Binding-site contacts:
Ligand atom C11 contacts residue HEM1 of chain 1.H at 3.1 Å.
Ligand atom C09 contacts residue GLU296 of chain 1.B at 3.6 Å.
Ligand atom C07 contacts residue VAL271 of chain 1.B at 3.4 Å (hydrophobic).
Ligand atom C09 contacts residue HEM1 of chain 1.H at 3.3 Å.
Ligand atom C05 contacts residue HEM1 of chain 1.H at 3.6 Å.
Ligand atom C29 contacts residue MET40 of chain 1.B at 3.7 Å (hydrophobic).
Ligand atom C23 contacts residue TRP382 of chain 1.B at 3.5 Å (hydrophobic).
Ligand atom C06 contacts residue VAL271 of chain 1.B at 3.5 Å (hydrophobic).
Ligand atom C23 contacts residue MET40 of chain 1.B at 4.1 Å (hydrophobic).
Ligand atom N01 contacts residue HEM1 of chain 1.H at 3.9 Å.
Ligand atom C08 contacts residue HEM1 of chain 1.H at 3.5 Å.
Ligand atom C06 contacts residue HEM1 of chain 1.H at 3.3 Å.
Ligand atom C28 contacts residue TYR410 of chain 1.B at 3.2 Å (hydrophobic).
Ligand atom C22 contacts residue TRP382 of chain 1.B at 3.7 Å (hydrophobic).
Ligand atom N02 contacts residue GLU296 of chain 1.B at 2.6 Å (salt-bridge).
Ligand atom C10 contacts residue HEM1 of chain 1.H at 3.9 Å.
Ligand atom C28 contacts residue LEU41 of chain 1.B at 4.0 Å (hydrophobic).
Ligand atom C02 contacts residue TRP291 of chain 1.B at 4.0 Å (hydrophobic).
Ligand atom N02 contacts residue TRP291 of chain 1.B at 2.9 Å (h-bond).
Ligand atom C28 contacts residue MET40 of chain 1.B at 3.6 Å (hydrophobic).
Ligand atom N27 contacts residue MET40 of chain 1.B at 3.7 Å.
Ligand atom N01 contacts residue GLU296 of chain 1.B at 2.6 Å (salt-bridge).
Ligand atom N02 contacts residue HEM1 of chain 1.H at 3.7 Å.
Ligand atom C06 contacts residue PHE288 of chain 1.B at 3.7 Å (hydrophobic).
Ligand atom C02 contacts residue GLU296 of chain 1.B at 3.4 Å.
Ligand atom C22 contacts residue HEM1 of chain 1.H at 3.7 Å.
Ligand atom C03 contacts residue HEM1 of chain 1.H at 3.0 Å.
Ligand atom C04 contacts residue HEM1 of chain 1.H at 3.2 Å.
Ligand atom C21 contacts residue HEM1 of chain 1.H at 4.0 Å.
Ligand atom C29 contacts residue TRP10 of chain 1.A at 3.9 Å (hydrophobic).
Ligand atom C05 contacts residue VAL271 of chain 1.B at 4.0 Å (hydrophobic).
Ligand atom C13 contacts residue HEM1 of chain 1.H at 3.4 Å.
Ligand atom C07 contacts residue HEM1 of chain 1.H at 3.5 Å.
Ligand atom N02 contacts residue PRO269 of chain 1.B at 3.8 Å.
Ligand atom N02 contacts residue TYR292 of chain 1.B at 3.9 Å.
Ligand atom C02 contacts residue HEM1 of chain 1.H at 3.7 Å.
Ligand atom N12 contacts residue HEM1 of chain 1.H at 3.8 Å.
Ligand atom C10 contacts residue GLU296 of chain 1.B at 3.5 Å.
Ligand atom C08 contacts residue VAL271 of chain 1.B at 3.8 Å (hydrophobic).
Ligand atom N12 contacts residue VAL271 of chain 1.B at 4.0 Å.

Sequence of chain 1.B:
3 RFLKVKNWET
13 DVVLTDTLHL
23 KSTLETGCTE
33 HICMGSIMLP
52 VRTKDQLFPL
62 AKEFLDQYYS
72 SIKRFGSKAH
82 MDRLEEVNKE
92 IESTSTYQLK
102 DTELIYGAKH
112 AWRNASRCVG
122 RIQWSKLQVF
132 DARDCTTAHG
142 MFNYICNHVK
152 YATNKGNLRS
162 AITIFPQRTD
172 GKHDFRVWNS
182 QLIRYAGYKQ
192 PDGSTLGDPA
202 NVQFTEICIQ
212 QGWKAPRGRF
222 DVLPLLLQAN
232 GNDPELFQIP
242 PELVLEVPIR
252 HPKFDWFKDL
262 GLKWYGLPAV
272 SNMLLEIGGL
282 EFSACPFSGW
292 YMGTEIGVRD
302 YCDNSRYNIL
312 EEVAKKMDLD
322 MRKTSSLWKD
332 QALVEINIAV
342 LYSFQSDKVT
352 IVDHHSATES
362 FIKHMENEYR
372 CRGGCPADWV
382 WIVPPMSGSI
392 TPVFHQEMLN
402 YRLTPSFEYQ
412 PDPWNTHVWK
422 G

This protein binds this small molecule.
Small molecule (SMILES): CN(C)c1ccc(CNCc2ccc3ccc(N)nc3c2)cc1

Sequence of chain 1.A:
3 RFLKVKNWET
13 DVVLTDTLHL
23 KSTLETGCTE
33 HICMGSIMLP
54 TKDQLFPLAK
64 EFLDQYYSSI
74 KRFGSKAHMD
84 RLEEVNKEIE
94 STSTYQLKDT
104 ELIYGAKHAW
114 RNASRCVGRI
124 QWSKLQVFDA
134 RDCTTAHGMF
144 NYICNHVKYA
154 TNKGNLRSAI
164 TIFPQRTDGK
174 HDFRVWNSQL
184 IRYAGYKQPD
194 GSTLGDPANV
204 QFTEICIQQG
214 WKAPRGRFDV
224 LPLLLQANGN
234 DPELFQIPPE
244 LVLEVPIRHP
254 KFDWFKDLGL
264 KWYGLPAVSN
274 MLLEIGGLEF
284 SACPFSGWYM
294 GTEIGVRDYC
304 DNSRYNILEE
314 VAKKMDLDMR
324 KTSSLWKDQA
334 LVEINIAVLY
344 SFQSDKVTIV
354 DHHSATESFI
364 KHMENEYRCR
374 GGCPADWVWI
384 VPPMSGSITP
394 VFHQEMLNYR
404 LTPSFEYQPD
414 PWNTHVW